Sequence of chain 2.A:
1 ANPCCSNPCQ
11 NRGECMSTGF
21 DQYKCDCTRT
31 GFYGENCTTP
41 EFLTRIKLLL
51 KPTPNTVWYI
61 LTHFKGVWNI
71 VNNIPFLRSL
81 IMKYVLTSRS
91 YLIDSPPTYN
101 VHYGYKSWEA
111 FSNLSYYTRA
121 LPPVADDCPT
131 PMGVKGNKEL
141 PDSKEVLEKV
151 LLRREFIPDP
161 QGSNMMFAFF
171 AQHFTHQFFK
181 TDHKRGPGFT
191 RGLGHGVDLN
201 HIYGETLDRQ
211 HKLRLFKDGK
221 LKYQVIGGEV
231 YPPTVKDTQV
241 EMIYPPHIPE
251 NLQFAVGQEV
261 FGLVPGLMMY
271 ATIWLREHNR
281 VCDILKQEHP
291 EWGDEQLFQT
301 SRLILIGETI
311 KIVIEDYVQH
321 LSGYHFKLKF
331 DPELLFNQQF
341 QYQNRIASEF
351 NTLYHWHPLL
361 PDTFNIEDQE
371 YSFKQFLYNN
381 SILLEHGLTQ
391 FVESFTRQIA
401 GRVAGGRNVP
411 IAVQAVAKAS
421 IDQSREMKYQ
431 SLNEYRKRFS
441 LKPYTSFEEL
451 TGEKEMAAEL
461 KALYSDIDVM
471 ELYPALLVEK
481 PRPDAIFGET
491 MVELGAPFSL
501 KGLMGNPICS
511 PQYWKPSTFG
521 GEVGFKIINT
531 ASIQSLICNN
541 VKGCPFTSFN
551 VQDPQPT

A protein and the small-molecule ligand that binds it are described below.
Small molecule (SMILES): CC(C)Cc1ccc([C@H](C)C(=O)O)cc1

Binding-site contacts:
Ligand atom O1 contacts residue ALA496 of chain 2.A at 4.3 Å.
Ligand atom O2 contacts residue ALA496 of chain 2.A at 3.2 Å.
Ligand atom C3 contacts residue GLY495 of chain 2.A at 3.7 Å.
Ligand atom C7 contacts residue LEU328 of chain 2.A at 3.9 Å (hydrophobic).
Ligand atom C3 contacts residue ALA496 of chain 2.A at 3.9 Å (hydrophobic).
Ligand atom C12 contacts residue SER499 of chain 2.A at 4.3 Å.
Ligand atom C4 contacts residue GLY495 of chain 2.A at 3.8 Å.
Ligand atom C4 contacts residue VAL492 of chain 2.A at 4.0 Å (hydrophobic).
Ligand atom C8 contacts residue ALA496 of chain 2.A at 4.1 Å (hydrophobic).
Ligand atom C5 contacts residue TYR354 of chain 2.A at 3.9 Å (hydrophobic).
Ligand atom C12 contacts residue VAL318 of chain 2.A at 3.7 Å (hydrophobic).
Ligand atom O1 contacts residue ARG89 of chain 2.A at 2.8 Å (salt-bridge).
Ligand atom C1 contacts residue TYR324 of chain 2.A at 3.7 Å (hydrophobic).
Ligand atom C7 contacts residue TYR324 of chain 2.A at 4.0 Å (hydrophobic).
Ligand atom C2 contacts residue LEU321 of chain 2.A at 3.7 Å (hydrophobic).
Ligand atom C5 contacts residue GLY495 of chain 2.A at 4.0 Å.
Ligand atom O2 contacts residue VAL85 of chain 2.A at 4.2 Å.
Ligand atom C7 contacts residue VAL318 of chain 2.A at 3.7 Å (hydrophobic).
Ligand atom C8 contacts residue SER322 of chain 2.A at 4.3 Å.
Ligand atom C13 contacts residue VAL318 of chain 2.A at 3.5 Å (hydrophobic).
Ligand atom C4 contacts residue PHE487 of chain 2.A at 4.3 Å (hydrophobic).
Ligand atom O1 contacts residue TYR324 of chain 2.A at 2.7 Å (h-bond).
Ligand atom C11 contacts residue VAL318 of chain 2.A at 4.2 Å (hydrophobic).
Ligand atom C4 contacts residue MET491 of chain 2.A at 3.6 Å (hydrophobic).
Ligand atom C8 contacts residue VAL318 of chain 2.A at 3.8 Å (hydrophobic).
Ligand atom C9 contacts residue SER322 of chain 2.A at 3.8 Å.
Ligand atom C13 contacts residue ALA496 of chain 2.A at 3.7 Å (hydrophobic).
Ligand atom C6 contacts residue TYR324 of chain 2.A at 3.6 Å (hydrophobic).
Ligand atom C1 contacts residue ALA496 of chain 2.A at 3.8 Å (hydrophobic).
Ligand atom C5 contacts residue SER499 of chain 2.A at 4.4 Å.
Ligand atom C9 contacts residue VAL318 of chain 2.A at 4.2 Å (hydrophobic).
Ligand atom C12 contacts residue ALA496 of chain 2.A at 3.8 Å (hydrophobic).
Ligand atom C6 contacts residue SER322 of chain 2.A at 4.3 Å.
Ligand atom C7 contacts residue LEU500 of chain 2.A at 4.2 Å (hydrophobic).
Ligand atom C1 contacts residue ARG89 of chain 2.A at 3.6 Å.
Ligand atom O2 contacts residue LEU500 of chain 2.A at 3.5 Å.
Ligand atom C4 contacts residue ALA496 of chain 2.A at 4.0 Å (hydrophobic).
Ligand atom C5 contacts residue TRP356 of chain 2.A at 4.1 Å (hydrophobic).
Ligand atom O2 contacts residue ARG89 of chain 2.A at 2.9 Å (salt-bridge).
Ligand atom C6 contacts residue VAL318 of chain 2.A at 4.3 Å (hydrophobic).